Binding-site contacts:
Ligand atom C4 contacts residue ASN1131 of chain 1.B at 4.2 Å.
Ligand atom N2 contacts residue ASN1131 of chain 1.B at 2.9 Å (h-bond).
Ligand atom C7 contacts residue ASN1131 of chain 1.B at 3.1 Å.
Ligand atom C3 contacts residue ASN1131 of chain 1.B at 3.8 Å.
Ligand atom C1 contacts residue ASN1131 of chain 1.B at 1.4 Å.
Ligand atom C2 contacts residue ASN1131 of chain 1.B at 2.5 Å.
Ligand atom O7 contacts residue ASN1131 of chain 1.B at 2.9 Å (h-bond).
Ligand atom O5 contacts residue ASN1131 of chain 1.B at 2.4 Å (h-bond).
Ligand atom C5 contacts residue ASN1131 of chain 1.B at 3.6 Å.
Ligand atom C8 contacts residue ASN1131 of chain 1.B at 4.3 Å.

The protein below binds the small molecule below.
Small molecule (SMILES): CC(=O)N[C@H]1[C@H](O[C@H]2[C@H](O)[C@@H](NC(C)=O)CO[C@@H]2CO)O[C@H](CO)[C@@H](O)[C@@H]1O

Sequence of chain 1.B:
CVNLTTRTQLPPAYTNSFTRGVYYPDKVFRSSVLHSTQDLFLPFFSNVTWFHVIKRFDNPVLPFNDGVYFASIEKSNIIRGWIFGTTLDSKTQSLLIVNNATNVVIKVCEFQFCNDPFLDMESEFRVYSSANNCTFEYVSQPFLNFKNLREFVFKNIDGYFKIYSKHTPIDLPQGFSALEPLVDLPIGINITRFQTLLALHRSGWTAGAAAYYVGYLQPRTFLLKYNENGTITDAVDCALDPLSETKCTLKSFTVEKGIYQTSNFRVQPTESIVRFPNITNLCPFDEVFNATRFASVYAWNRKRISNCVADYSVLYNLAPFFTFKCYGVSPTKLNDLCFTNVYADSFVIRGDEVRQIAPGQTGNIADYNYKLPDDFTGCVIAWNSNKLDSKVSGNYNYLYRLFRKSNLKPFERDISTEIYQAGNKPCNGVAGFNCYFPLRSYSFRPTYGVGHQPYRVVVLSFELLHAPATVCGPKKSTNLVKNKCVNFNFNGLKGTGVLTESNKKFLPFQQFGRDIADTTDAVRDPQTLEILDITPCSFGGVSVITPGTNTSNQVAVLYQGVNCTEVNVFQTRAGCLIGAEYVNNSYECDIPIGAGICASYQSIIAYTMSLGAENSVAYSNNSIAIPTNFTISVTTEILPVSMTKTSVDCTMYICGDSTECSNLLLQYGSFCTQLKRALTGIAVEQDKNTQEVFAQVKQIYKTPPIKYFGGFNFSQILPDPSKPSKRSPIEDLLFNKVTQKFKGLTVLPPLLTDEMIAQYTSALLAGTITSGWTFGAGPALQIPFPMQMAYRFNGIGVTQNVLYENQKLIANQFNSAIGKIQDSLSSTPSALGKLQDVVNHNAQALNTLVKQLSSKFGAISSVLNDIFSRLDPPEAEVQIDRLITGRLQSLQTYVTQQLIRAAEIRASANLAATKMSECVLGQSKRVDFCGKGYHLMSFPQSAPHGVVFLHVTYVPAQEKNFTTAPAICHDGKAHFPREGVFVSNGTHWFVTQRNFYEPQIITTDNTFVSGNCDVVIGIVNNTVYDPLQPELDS